This small molecule binds to this protein.
Small molecule (SMILES): CC(=O)N[C@@H]1[C@@H](O)[C@H](O[C@@H]2O[C@H](CO)[C@@H](O[C@@H]3O[C@H](CO[C@H]4O[C@H](CO)[C@@H](O)[C@H](O)[C@@H]4O)[C@@H](O)[C@H](O[C@H]4O[C@H](CO)[C@@H](O)[C@H](O)[C@@H]4O)[C@@H]3O)[C@H](O)[C@H]2NC(C)=O)[C@@H](CO)O[C@H]1O

Sequence of chain 1.C:
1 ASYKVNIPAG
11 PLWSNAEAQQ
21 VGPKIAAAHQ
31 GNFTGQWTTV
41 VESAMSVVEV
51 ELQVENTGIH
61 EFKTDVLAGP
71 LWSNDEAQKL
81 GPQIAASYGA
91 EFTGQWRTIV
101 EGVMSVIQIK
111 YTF

Binding-site contacts:
Ligand atom O1 contacts residue TRP72 of chain 1.C at 3.6 Å.
Ligand atom O2 contacts residue EDO1 of chain 1.FA at 2.8 Å (h-bond).
Ligand atom C5 contacts residue TRP72 of chain 1.C at 3.5 Å (hydrophobic).
Ligand atom O3 contacts residue THR98 of chain 1.C at 2.8 Å (h-bond).
Ligand atom O3 contacts residue ASN74 of chain 1.C at 3.6 Å.
Ligand atom C6 contacts residue ARG97 of chain 1.C at 3.6 Å.
Ligand atom C8 contacts residue GLY102 of chain 1.C at 3.6 Å.
Ligand atom C1 contacts residue TRP96 of chain 1.C at 3.5 Å (hydrophobic).
Ligand atom C5 contacts residue GLN95 of chain 1.C at 3.5 Å.
Ligand atom O4 contacts residue GLN95 of chain 1.C at 3.0 Å (h-bond).
Ligand atom C6 contacts residue GLN95 of chain 1.C at 3.5 Å.
Ligand atom C4 contacts residue GLN95 of chain 1.C at 3.5 Å.
Ligand atom O4 contacts residue TRP96 of chain 1.C at 3.1 Å (h-bond).
Ligand atom O7 contacts residue SER73 of chain 1.C at 3.4 Å.
Ligand atom O3 contacts residue TRP96 of chain 1.C at 3.6 Å.
Ligand atom O7 contacts residue GLY102 of chain 1.C at 2.8 Å (h-bond).
Ligand atom C6 contacts residue THR98 of chain 1.C at 3.7 Å.
Ligand atom C3 contacts residue TRP96 of chain 1.C at 3.1 Å (hydrophobic).
Ligand atom N2 contacts residue THR98 of chain 1.C at 3.4 Å (h-bond).
Ligand atom O6 contacts residue THR98 of chain 1.C at 2.9 Å (h-bond).
Ligand atom C7 contacts residue THR98 of chain 1.C at 3.5 Å.
Ligand atom O7 contacts residue ASN74 of chain 1.C at 3.0 Å (h-bond).
Ligand atom C4 contacts residue TRP96 of chain 1.C at 3.4 Å (hydrophobic).
Ligand atom C6 contacts residue GLY94 of chain 1.C at 3.6 Å.
Ligand atom N2 contacts residue LEU71 of chain 1.C at 2.9 Å (h-bond).
Ligand atom C6 contacts residue ASN74 of chain 1.C at 3.4 Å.
Ligand atom O6 contacts residue ARG97 of chain 1.C at 3.7 Å.
Ligand atom C5 contacts residue TRP96 of chain 1.C at 3.3 Å (hydrophobic).
Ligand atom C1 contacts residue TRP72 of chain 1.C at 3.7 Å (hydrophobic).
Ligand atom C7 contacts residue LEU71 of chain 1.C at 3.6 Å (hydrophobic).
Ligand atom O5 contacts residue TRP96 of chain 1.C at 3.2 Å.
Ligand atom O4 contacts residue GLN95 of chain 1.C at 2.5 Å (h-bond).
Ligand atom C6 contacts residue TRP96 of chain 1.C at 3.6 Å (hydrophobic).
Ligand atom C2 contacts residue EDO1 of chain 1.FA at 3.6 Å.
Ligand atom C3 contacts residue LEU71 of chain 1.C at 3.6 Å (hydrophobic).
Ligand atom C1 contacts residue EDO1 of chain 1.FA at 3.5 Å.
Ligand atom C7 contacts residue GLY102 of chain 1.C at 3.6 Å.
Ligand atom C8 contacts residue THR98 of chain 1.C at 3.6 Å.
Ligand atom C8 contacts residue TRP72 of chain 1.C at 3.7 Å (hydrophobic).
Ligand atom C8 contacts residue LEU71 of chain 1.C at 3.5 Å (hydrophobic).